Binding-site contacts:
Ligand atom C10 contacts residue VAL115 of chain 1.J at 3.9 Å (hydrophobic).
Ligand atom C11 contacts residue LYS136 of chain 1.J at 4.1 Å.
Ligand atom C15 contacts residue LYS136 of chain 1.J at 3.5 Å.
Ligand atom C13 contacts residue VAL117 of chain 1.J at 3.7 Å (hydrophobic).
Ligand atom C16 contacts residue SER139 of chain 1.J at 4.0 Å.
Ligand atom C8 contacts residue SER10 of chain 1.J at 3.7 Å.
Ligand atom C2 contacts residue PHE100 of chain 1.J at 4.0 Å (hydrophobic).
Ligand atom O1 contacts residue LYS136 of chain 1.J at 3.7 Å.
Ligand atom O1 contacts residue GLN140 of chain 1.J at 2.4 Å (h-bond).
Ligand atom C14 contacts residue VAL117 of chain 1.J at 3.8 Å (hydrophobic).
Ligand atom C15 contacts residue VAL117 of chain 1.J at 3.9 Å (hydrophobic).
Ligand atom O3 contacts residue GLU8 of chain 1.J at 3.3 Å.
Ligand atom C6 contacts residue PHE143 of chain 1.J at 3.3 Å (hydrophobic).
Ligand atom C13 contacts residue PHE6 of chain 1.J at 4.2 Å (hydrophobic).
Ligand atom C2 contacts residue VAL115 of chain 1.J at 3.9 Å (hydrophobic).
Ligand atom C12 contacts residue VAL115 of chain 1.J at 4.1 Å (hydrophobic).
Ligand atom C3 contacts residue VAL115 of chain 1.J at 4.1 Å (hydrophobic).
Ligand atom C9 contacts residue GLN140 of chain 1.J at 3.8 Å.
Ligand atom C2 contacts residue SER139 of chain 1.J at 3.8 Å.
Ligand atom C3 contacts residue PHE100 of chain 1.J at 3.9 Å (hydrophobic).
Ligand atom C16 contacts residue VAL117 of chain 1.J at 3.9 Å (hydrophobic).
Ligand atom C14 contacts residue LYS136 of chain 1.J at 4.0 Å.
Ligand atom C4 contacts residue SER139 of chain 1.J at 4.0 Å.
Ligand atom S contacts residue GLN140 of chain 1.J at 3.5 Å (h-bond).
Ligand atom N contacts residue VAL115 of chain 1.J at 3.6 Å.
Ligand atom C16 contacts residue LYS136 of chain 1.J at 3.7 Å.
Ligand atom C12 contacts residue VAL117 of chain 1.J at 3.7 Å (hydrophobic).
Ligand atom C5 contacts residue VAL115 of chain 1.J at 4.1 Å (hydrophobic).
Ligand atom C14 contacts residue PHE119 of chain 1.J at 4.0 Å (hydrophobic).
Ligand atom C3 contacts residue SER139 of chain 1.J at 3.7 Å.
Ligand atom C13 contacts residue HIS132 of chain 1.J at 4.0 Å.
Ligand atom O3 contacts residue VAL115 of chain 1.J at 3.5 Å.
Ligand atom C3 contacts residue TYR83 of chain 1.J at 4.2 Å (hydrophobic).
Ligand atom C14 contacts residue HIS132 of chain 1.J at 4.0 Å.
Ligand atom C1 contacts residue VAL115 of chain 1.J at 3.8 Å (hydrophobic).
Ligand atom O2 contacts residue GLN140 of chain 1.J at 3.5 Å (h-bond).
Ligand atom C8 contacts residue GLN140 of chain 1.J at 3.9 Å.
Ligand atom C11 contacts residue VAL117 of chain 1.J at 3.8 Å (hydrophobic).
Ligand atom C7 contacts residue PHE143 of chain 1.J at 3.6 Å (hydrophobic).
Ligand atom O2 contacts residue SER10 of chain 1.J at 3.6 Å.

The small molecule below binds the protein below.
Small molecule (SMILES): O=S(=O)(O)c1cccc2cccc(Nc3ccccc3)c12

Sequence of chain 1.J:
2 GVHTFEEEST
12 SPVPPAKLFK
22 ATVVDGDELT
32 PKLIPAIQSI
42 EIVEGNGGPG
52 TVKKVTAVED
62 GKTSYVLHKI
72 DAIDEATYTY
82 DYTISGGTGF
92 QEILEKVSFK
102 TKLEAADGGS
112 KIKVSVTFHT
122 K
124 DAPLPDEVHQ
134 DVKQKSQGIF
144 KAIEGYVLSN